Sequence of chain 1.C:
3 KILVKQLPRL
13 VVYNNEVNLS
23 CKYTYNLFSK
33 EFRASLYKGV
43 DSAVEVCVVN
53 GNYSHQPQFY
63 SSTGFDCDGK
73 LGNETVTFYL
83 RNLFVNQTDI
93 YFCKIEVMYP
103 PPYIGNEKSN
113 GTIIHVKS

Sequence of chain 1.E:
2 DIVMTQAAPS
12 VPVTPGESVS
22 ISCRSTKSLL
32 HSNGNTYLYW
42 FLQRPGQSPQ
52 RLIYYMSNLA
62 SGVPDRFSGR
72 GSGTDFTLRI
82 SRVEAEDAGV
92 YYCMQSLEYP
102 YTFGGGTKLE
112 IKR

The small molecule below binds the protein below.
Small molecule (SMILES): CC(=O)N[C@H]1[C@H](O[C@H]2[C@H](O)[C@@H](NC(C)=O)CO[C@@H]2CO[C@@H]2O[C@@H](C)[C@@H](O)[C@@H](O)[C@@H]2O)O[C@H](CO)[C@@H](O)[C@@H]1O

Binding-site contacts:
Ligand atom C2 contacts residue ASN75 of chain 1.C at 2.4 Å.
Ligand atom O5 contacts residue PHE30 of chain 1.C at 3.5 Å.
Ligand atom C3 contacts residue ASN75 of chain 1.C at 3.7 Å.
Ligand atom C3 contacts residue ASN59 of chain 1.E at 4.5 Å.
Ligand atom O3 contacts residue SER58 of chain 1.E at 3.7 Å.
Ligand atom N2 contacts residue ASN75 of chain 1.C at 2.9 Å (h-bond).
Ligand atom O7 contacts residue GLY35 of chain 1.E at 3.7 Å.
Ligand atom O3 contacts residue ASN59 of chain 1.E at 4.1 Å.
Ligand atom C1 contacts residue PHE30 of chain 1.C at 3.4 Å (hydrophobic).
Ligand atom C3 contacts residue PHE30 of chain 1.C at 4.4 Å (hydrophobic).
Ligand atom O7 contacts residue ASN36 of chain 1.E at 4.0 Å.
Ligand atom O5 contacts residue ASN75 of chain 1.C at 2.3 Å (h-bond).
Ligand atom C8 contacts residue ASN75 of chain 1.C at 3.9 Å.
Ligand atom C5 contacts residue PHE30 of chain 1.C at 3.7 Å (hydrophobic).
Ligand atom C5 contacts residue ASN75 of chain 1.C at 3.6 Å.
Ligand atom O7 contacts residue ASN75 of chain 1.C at 4.4 Å.
Ligand atom C4 contacts residue ASN75 of chain 1.C at 4.2 Å.
Ligand atom C1 contacts residue ASN75 of chain 1.C at 1.4 Å.
Ligand atom C7 contacts residue ASN75 of chain 1.C at 3.6 Å.